The small molecule below binds the protein below.
Small molecule (SMILES): CC(C)CCC[C@@H](C)[C@H]1CC[C@H]2[C@@H]3CC=C4C[C@@H](O)CC[C@]4(C)[C@H]3CC[C@]12C

Binding-site contacts:
Ligand atom C14 contacts residue LEU1158 of chain 1.A at 4.5 Å (hydrophobic).
Ligand atom C1 contacts residue TRP1159 of chain 1.A at 3.6 Å (hydrophobic).
Ligand atom C6 contacts residue LEU1158 of chain 1.A at 4.3 Å (hydrophobic).
Ligand atom C12 contacts residue TRP1159 of chain 1.A at 3.5 Å (hydrophobic).
Ligand atom C27 contacts residue LEU1248 of chain 1.A at 3.4 Å (hydrophobic).
Ligand atom C23 contacts residue LEU1248 of chain 1.A at 4.1 Å (hydrophobic).
Ligand atom C9 contacts residue TRP1159 of chain 1.A at 3.6 Å (hydrophobic).
Ligand atom C15 contacts residue LEU1158 of chain 1.A at 3.8 Å (hydrophobic).
Ligand atom C7 contacts residue LEU1158 of chain 1.A at 3.4 Å (hydrophobic).
Ligand atom C27 contacts residue LEU1245 of chain 1.A at 4.4 Å (hydrophobic).
Ligand atom C16 contacts residue PHE1155 of chain 1.A at 3.7 Å (hydrophobic).
Ligand atom C11 contacts residue TRP1159 of chain 1.A at 3.7 Å (hydrophobic).
Ligand atom C26 contacts residue PHE1155 of chain 1.A at 3.4 Å (hydrophobic).
Ligand atom C22 contacts residue PHE1155 of chain 1.A at 4.3 Å (hydrophobic).
Ligand atom C24 contacts residue LEU1248 of chain 1.A at 4.0 Å (hydrophobic).
Ligand atom C25 contacts residue LEU1248 of chain 1.A at 4.0 Å (hydrophobic).
Ligand atom C10 contacts residue TRP1159 of chain 1.A at 4.2 Å (hydrophobic).

Sequence of chain 1.A:
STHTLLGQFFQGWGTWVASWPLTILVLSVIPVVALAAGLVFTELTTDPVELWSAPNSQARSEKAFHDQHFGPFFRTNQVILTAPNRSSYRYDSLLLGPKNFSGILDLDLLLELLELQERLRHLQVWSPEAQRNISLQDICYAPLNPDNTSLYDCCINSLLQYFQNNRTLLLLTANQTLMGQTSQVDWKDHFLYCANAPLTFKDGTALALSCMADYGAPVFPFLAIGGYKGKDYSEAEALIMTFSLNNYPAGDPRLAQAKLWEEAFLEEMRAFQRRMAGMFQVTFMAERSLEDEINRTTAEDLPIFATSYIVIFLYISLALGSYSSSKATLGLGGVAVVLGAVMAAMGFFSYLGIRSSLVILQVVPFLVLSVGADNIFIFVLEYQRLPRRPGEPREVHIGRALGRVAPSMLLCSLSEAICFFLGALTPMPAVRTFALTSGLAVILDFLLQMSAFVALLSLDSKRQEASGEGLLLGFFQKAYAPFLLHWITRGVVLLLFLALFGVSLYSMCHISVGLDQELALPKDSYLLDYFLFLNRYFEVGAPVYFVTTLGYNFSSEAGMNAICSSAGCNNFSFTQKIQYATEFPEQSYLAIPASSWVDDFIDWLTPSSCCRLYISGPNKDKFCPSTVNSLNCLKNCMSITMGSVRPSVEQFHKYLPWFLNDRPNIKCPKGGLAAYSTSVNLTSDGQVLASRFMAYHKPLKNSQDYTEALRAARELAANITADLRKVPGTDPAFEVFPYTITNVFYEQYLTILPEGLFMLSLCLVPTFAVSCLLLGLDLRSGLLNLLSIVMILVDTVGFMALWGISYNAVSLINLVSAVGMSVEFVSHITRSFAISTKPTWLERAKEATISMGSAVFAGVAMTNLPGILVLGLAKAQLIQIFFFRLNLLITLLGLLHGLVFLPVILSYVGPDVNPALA